Sequence of chain 1.B:
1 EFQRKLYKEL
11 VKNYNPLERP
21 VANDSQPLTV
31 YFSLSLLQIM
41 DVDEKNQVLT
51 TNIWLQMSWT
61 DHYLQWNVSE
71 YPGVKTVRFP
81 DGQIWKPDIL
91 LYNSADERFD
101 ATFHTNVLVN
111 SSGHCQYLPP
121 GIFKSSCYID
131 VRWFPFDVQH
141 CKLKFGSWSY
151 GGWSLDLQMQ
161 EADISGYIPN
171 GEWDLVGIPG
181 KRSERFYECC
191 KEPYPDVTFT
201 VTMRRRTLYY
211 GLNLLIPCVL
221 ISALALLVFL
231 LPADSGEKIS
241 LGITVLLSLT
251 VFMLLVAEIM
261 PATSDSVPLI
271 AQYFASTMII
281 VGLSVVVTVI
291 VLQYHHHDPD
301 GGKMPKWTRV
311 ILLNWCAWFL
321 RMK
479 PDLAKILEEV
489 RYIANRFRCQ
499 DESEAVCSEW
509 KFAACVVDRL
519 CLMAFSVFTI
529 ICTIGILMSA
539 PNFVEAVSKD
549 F

A small-molecule ligand and the protein it binds are described below.
Small molecule (SMILES): Clc1ccc([C@H]2C[C@@H]3CC[C@H]2N3)cn1

Sequence of chain 1.C:
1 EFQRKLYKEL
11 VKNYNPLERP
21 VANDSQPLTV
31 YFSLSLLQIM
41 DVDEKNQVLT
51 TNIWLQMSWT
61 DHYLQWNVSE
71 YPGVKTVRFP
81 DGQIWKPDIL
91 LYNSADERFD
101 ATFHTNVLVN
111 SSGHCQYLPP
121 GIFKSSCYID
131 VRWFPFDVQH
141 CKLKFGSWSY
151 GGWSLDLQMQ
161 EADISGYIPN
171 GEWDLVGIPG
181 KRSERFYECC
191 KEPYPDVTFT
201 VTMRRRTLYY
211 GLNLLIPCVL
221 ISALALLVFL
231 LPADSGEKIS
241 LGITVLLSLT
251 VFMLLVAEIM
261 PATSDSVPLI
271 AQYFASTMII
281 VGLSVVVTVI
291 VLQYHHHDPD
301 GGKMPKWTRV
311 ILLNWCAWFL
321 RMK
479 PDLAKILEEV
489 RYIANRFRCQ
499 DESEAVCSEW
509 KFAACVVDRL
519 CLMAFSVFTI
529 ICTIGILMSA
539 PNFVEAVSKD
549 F

Binding-site contacts:
Ligand atom C1 contacts residue TRP148 of chain 1.B at 3.5 Å (hydrophobic).
Ligand atom C9 contacts residue LEU118 of chain 1.C at 3.7 Å (hydrophobic).
Ligand atom CL contacts residue LEU108 of chain 1.C at 3.3 Å.
Ligand atom C11 contacts residue CYS190 of chain 1.B at 3.8 Å (hydrophobic).
Ligand atom C11 contacts residue TYR194 of chain 1.B at 3.8 Å (hydrophobic).
Ligand atom C8 contacts residue LEU118 of chain 1.C at 3.7 Å (hydrophobic).
Ligand atom C3 contacts residue TYR92 of chain 1.B at 3.6 Å (hydrophobic).
Ligand atom CL contacts residue ASN106 of chain 1.C at 3.6 Å.
Ligand atom N1 contacts residue TRP148 of chain 1.B at 2.8 Å (h-bond).
Ligand atom C3 contacts residue TYR187 of chain 1.B at 4.2 Å (hydrophobic).
Ligand atom C5 contacts residue TRP148 of chain 1.B at 4.1 Å (hydrophobic).
Ligand atom CL contacts residue GLN116 of chain 1.C at 3.4 Å.
Ligand atom N2 contacts residue TYR194 of chain 1.B at 3.9 Å.
Ligand atom C11 contacts residue TRP148 of chain 1.B at 3.7 Å (hydrophobic).
Ligand atom C8 contacts residue TRP148 of chain 1.B at 3.1 Å (hydrophobic).
Ligand atom C9 contacts residue SER149 of chain 1.B at 4.2 Å.
Ligand atom C4 contacts residue TRP54 of chain 1.C at 4.0 Å (hydrophobic).
Ligand atom N1 contacts residue TYR194 of chain 1.B at 4.2 Å.
Ligand atom C1 contacts residue CYS189 of chain 1.B at 4.1 Å (hydrophobic).
Ligand atom C4 contacts residue TYR92 of chain 1.B at 3.9 Å (hydrophobic).
Ligand atom C1 contacts residue LEU118 of chain 1.C at 4.2 Å (hydrophobic).
Ligand atom C5 contacts residue TRP54 of chain 1.C at 3.3 Å (hydrophobic).
Ligand atom C3 contacts residue TYR194 of chain 1.B at 3.7 Å (hydrophobic).
Ligand atom C6 contacts residue TRP148 of chain 1.B at 3.4 Å (hydrophobic).
Ligand atom N1 contacts residue SER147 of chain 1.B at 4.2 Å.
Ligand atom C10 contacts residue LEU118 of chain 1.C at 3.9 Å (hydrophobic).
Ligand atom C7 contacts residue LEU118 of chain 1.C at 4.1 Å (hydrophobic).
Ligand atom N2 contacts residue LEU118 of chain 1.C at 4.0 Å.
Ligand atom C9 contacts residue TRP148 of chain 1.B at 3.5 Å (hydrophobic).
Ligand atom C2 contacts residue CYS189 of chain 1.B at 3.8 Å (hydrophobic).
Ligand atom C7 contacts residue TRP148 of chain 1.B at 3.1 Å (hydrophobic).
Ligand atom N1 contacts residue TYR92 of chain 1.B at 3.1 Å (h-bond).
Ligand atom C4 contacts residue TYR187 of chain 1.B at 3.6 Å (hydrophobic).
Ligand atom C2 contacts residue TRP148 of chain 1.B at 3.8 Å (hydrophobic).
Ligand atom C5 contacts residue TYR92 of chain 1.B at 4.1 Å (hydrophobic).
Ligand atom CL contacts residue SER149 of chain 1.B at 4.1 Å.
Ligand atom C10 contacts residue SER149 of chain 1.B at 4.1 Å.
Ligand atom C2 contacts residue TYR194 of chain 1.B at 3.8 Å (hydrophobic).
Ligand atom C3 contacts residue TRP148 of chain 1.B at 3.8 Å (hydrophobic).
Ligand atom N2 contacts residue LEU108 of chain 1.C at 4.2 Å.